Binding-site contacts:
Ligand atom C14 contacts residue ASN228 of chain 1.C at 3.4 Å.
Ligand atom C14 contacts residue PHE197 of chain 1.C at 3.5 Å (hydrophobic).
Ligand atom C15 contacts residue ASN228 of chain 1.C at 2.9 Å.
Ligand atom O1 contacts residue PHE292 of chain 1.C at 3.6 Å.
Ligand atom C19 contacts residue ASP286 of chain 1.C at 3.5 Å.
Ligand atom C17 contacts residue PHE197 of chain 1.C at 3.7 Å (hydrophobic).
Ligand atom C20 contacts residue ASP286 of chain 1.C at 3.2 Å.
Ligand atom C7 contacts residue GLY289 of chain 1.C at 3.6 Å.
Ligand atom C14 contacts residue ASN195 of chain 1.C at 3.6 Å.
Ligand atom N1 contacts residue GLY289 of chain 1.C at 3.2 Å.
Ligand atom N1 contacts residue ALA290 of chain 1.C at 3.2 Å (h-bond).
Ligand atom C21 contacts residue SER95 of chain 1.C at 3.7 Å.
Ligand atom C21 contacts residue ALA290 of chain 1.C at 3.8 Å (hydrophobic).
Ligand atom C6 contacts residue PHE197 of chain 1.C at 3.7 Å (hydrophobic).
Ligand atom C5 contacts residue ALA290 of chain 1.C at 3.5 Å (hydrophobic).
Ligand atom C2 contacts residue LEU469 of chain 1.C at 3.8 Å (hydrophobic).
Ligand atom C21 contacts residue ASP286 of chain 1.C at 3.8 Å.
Ligand atom N3 contacts residue PHE96 of chain 1.C at 3.6 Å.
Ligand atom C8 contacts residue PHE197 of chain 1.C at 3.9 Å (hydrophobic).
Ligand atom C4 contacts residue ALA290 of chain 1.C at 3.9 Å (hydrophobic).
Ligand atom C15 contacts residue PHE231 of chain 1.C at 3.9 Å (hydrophobic).
Ligand atom C22 contacts residue ILE359 of chain 1.C at 4.0 Å (hydrophobic).
Ligand atom O1 contacts residue PHE197 of chain 1.C at 4.0 Å.
Ligand atom O1 contacts residue ASN195 of chain 1.C at 3.6 Å.
Ligand atom C15 contacts residue LEU227 of chain 1.C at 3.3 Å (hydrophobic).
Ligand atom C1 contacts residue LEU469 of chain 1.C at 3.6 Å (hydrophobic).
Ligand atom C20 contacts residue ALA290 of chain 1.C at 3.6 Å (hydrophobic).
Ligand atom N3 contacts residue ASP286 of chain 1.C at 3.8 Å.
Ligand atom C19 contacts residue ILE88 of chain 1.C at 3.5 Å (hydrophobic).
Ligand atom C6 contacts residue GLY289 of chain 1.C at 3.7 Å.
Ligand atom C13 contacts residue PHE197 of chain 1.C at 3.7 Å (hydrophobic).
Ligand atom C22 contacts residue HEM1 of chain 1.K at 3.8 Å.
Ligand atom C9 contacts residue PHE197 of chain 1.C at 3.8 Å (hydrophobic).
Ligand atom N2 contacts residue ILE88 of chain 1.C at 3.4 Å.
Ligand atom O3 contacts residue PHE231 of chain 1.C at 3.3 Å.
Ligand atom C2 contacts residue ILE359 of chain 1.C at 3.9 Å (hydrophobic).
Ligand atom N2 contacts residue PHE197 of chain 1.C at 3.9 Å.
Ligand atom C8 contacts residue GLY289 of chain 1.C at 3.5 Å.
Ligand atom C7 contacts residue PHE197 of chain 1.C at 3.6 Å (hydrophobic).
Ligand atom C18 contacts residue PHE197 of chain 1.C at 3.4 Å (hydrophobic).

This small molecule binds to this protein.
Small molecule (SMILES): C#Cc1cccc(Nc2ncnc3cc(OCCOC)c(OCCOC)cc23)c1

Sequence of chain 1.C:
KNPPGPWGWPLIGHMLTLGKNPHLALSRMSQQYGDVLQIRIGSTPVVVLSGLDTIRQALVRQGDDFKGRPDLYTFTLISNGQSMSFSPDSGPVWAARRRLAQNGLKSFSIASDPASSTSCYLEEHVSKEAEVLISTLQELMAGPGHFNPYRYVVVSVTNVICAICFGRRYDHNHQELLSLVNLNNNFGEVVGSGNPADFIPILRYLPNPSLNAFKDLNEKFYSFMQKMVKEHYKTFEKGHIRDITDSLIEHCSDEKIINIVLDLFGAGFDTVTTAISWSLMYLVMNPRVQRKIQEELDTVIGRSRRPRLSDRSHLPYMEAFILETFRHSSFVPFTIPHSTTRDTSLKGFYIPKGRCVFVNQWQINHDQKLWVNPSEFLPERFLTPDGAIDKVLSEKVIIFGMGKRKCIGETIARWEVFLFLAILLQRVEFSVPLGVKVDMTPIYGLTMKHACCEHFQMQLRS